Sequence of chain 1.C:
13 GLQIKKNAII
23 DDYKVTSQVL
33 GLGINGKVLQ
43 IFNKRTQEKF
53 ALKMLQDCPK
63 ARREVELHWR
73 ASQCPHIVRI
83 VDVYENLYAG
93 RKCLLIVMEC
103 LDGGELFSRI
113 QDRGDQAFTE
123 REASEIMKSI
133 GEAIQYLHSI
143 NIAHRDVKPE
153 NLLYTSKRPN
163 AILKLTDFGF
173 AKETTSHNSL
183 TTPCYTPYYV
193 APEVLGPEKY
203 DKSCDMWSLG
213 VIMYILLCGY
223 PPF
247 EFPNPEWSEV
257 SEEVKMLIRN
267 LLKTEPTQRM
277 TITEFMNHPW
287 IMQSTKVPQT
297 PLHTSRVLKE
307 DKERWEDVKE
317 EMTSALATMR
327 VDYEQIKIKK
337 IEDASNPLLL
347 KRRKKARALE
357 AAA

Binding-site contacts:
Ligand atom C18 contacts residue THR110 of chain 1.D at 3.9 Å.
Ligand atom C22 contacts residue LYS57 of chain 1.D at 3.7 Å.
Ligand atom C11 contacts residue MET113 of chain 1.D at 4.0 Å (hydrophobic).
Ligand atom C24 contacts residue LEU108 of chain 1.D at 3.5 Å (hydrophobic).
Ligand atom C30 contacts residue LYS57 of chain 1.D at 3.4 Å.
Ligand atom O16 contacts residue VAL42 of chain 1.D at 4.1 Å.
Ligand atom N28 contacts residue ASP172 of chain 1.D at 3.7 Å.
Ligand atom C22 contacts residue LEU108 of chain 1.D at 4.1 Å (hydrophobic).
Ligand atom C5 contacts residue LEU171 of chain 1.D at 4.0 Å (hydrophobic).
Ligand atom C11 contacts residue ALA115 of chain 1.D at 3.5 Å (hydrophobic).
Ligand atom O26 contacts residue LEU171 of chain 1.D at 3.9 Å.
Ligand atom C23 contacts residue THR110 of chain 1.D at 3.3 Å.
Ligand atom C11 contacts residue GLN331 of chain 1.C at 4.0 Å.
Ligand atom C21 contacts residue LYS57 of chain 1.D at 3.8 Å.
Ligand atom C6 contacts residue HIS111 of chain 1.D at 4.0 Å.
Ligand atom O26 contacts residue ASP172 of chain 1.D at 3.3 Å (salt-bridge).
Ligand atom C15 contacts residue LEU171 of chain 1.D at 3.8 Å (hydrophobic).
Ligand atom O26 contacts residue ILE88 of chain 1.D at 4.0 Å.
Ligand atom C29 contacts residue LYS57 of chain 1.D at 3.7 Å.
Ligand atom C12 contacts residue MET113 of chain 1.D at 3.5 Å (hydrophobic).
Ligand atom O27 contacts residue LEU79 of chain 1.D at 3.1 Å.
Ligand atom C24 contacts residue LYS57 of chain 1.D at 3.7 Å.
Ligand atom C14 contacts residue MET113 of chain 1.D at 3.2 Å (hydrophobic).
Ligand atom C22 contacts residue THR110 of chain 1.D at 3.5 Å.
Ligand atom C13 contacts residue GLY114 of chain 1.D at 4.0 Å.
Ligand atom C13 contacts residue MET113 of chain 1.D at 3.1 Å (hydrophobic).
Ligand atom C24 contacts residue ALA55 of chain 1.D at 3.2 Å (hydrophobic).
Ligand atom C12 contacts residue ALA115 of chain 1.D at 3.9 Å (hydrophobic).
Ligand atom C29 contacts residue ASP172 of chain 1.D at 3.7 Å.
Ligand atom C24 contacts residue THR110 of chain 1.D at 3.3 Å.
Ligand atom N7 contacts residue MET113 of chain 1.D at 3.4 Å.
Ligand atom N28 contacts residue LYS57 of chain 1.D at 3.8 Å.
Ligand atom O16 contacts residue LEU171 of chain 1.D at 3.9 Å.
Ligand atom C6 contacts residue MET113 of chain 1.D at 3.9 Å (hydrophobic).
Ligand atom C9 contacts residue MET113 of chain 1.D at 3.7 Å (hydrophobic).
Ligand atom O27 contacts residue GLU75 of chain 1.D at 3.5 Å (salt-bridge).
Ligand atom C1 contacts residue VAL42 of chain 1.D at 3.8 Å (hydrophobic).
Ligand atom C30 contacts residue GLU75 of chain 1.D at 3.3 Å.
Ligand atom C12 contacts residue GLY114 of chain 1.D at 3.1 Å.
Ligand atom C11 contacts residue GLY114 of chain 1.D at 3.5 Å.

This protein binds this small molecule.
Small molecule (SMILES): CCCc1c(C(=O)Nc2cc(S(=O)(=O)N(C)C)ccc2C)cnn1-c1ccccc1

Sequence of chain 1.D:
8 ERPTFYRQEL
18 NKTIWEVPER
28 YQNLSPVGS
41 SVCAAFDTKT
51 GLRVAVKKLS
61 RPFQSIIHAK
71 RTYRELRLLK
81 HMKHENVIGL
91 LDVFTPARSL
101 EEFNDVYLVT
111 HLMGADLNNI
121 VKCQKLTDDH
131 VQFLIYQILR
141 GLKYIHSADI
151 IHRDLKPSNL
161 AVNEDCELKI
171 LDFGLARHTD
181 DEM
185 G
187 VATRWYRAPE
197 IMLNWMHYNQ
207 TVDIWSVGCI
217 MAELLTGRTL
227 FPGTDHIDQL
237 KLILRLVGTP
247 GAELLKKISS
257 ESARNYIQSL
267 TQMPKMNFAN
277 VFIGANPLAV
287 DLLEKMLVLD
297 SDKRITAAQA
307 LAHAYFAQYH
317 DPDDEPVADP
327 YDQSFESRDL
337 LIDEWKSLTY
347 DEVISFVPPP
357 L